Sequence of chain 3.A:
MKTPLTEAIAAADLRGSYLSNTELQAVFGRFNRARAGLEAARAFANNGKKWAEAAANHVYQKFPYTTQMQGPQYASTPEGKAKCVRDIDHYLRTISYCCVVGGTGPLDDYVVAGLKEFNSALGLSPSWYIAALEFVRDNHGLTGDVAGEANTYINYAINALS

Binding-site contacts:
Ligand atom ND contacts residue LEU124 of chain 3.A at 3.5 Å.
Ligand atom C2B contacts residue HIS76 of chain 1.B at 3.6 Å.
Ligand atom O1D contacts residue ARG57 of chain 1.B at 3.0 Å (salt-bridge).
Ligand atom CBC contacts residue CYS84 of chain 3.A at 2.7 Å (hydrophobic).
Ligand atom O2A contacts residue LYS83 of chain 3.A at 3.5 Å.
Ligand atom CAB contacts residue TYR110 of chain 3.A at 3.5 Å (hydrophobic).
Ligand atom OB contacts residue GLN79 of chain 1.B at 3.2 Å (h-bond).
Ligand atom CMB contacts residue HIS76 of chain 1.B at 3.6 Å.
Ligand atom CBB contacts residue PHE74 of chain 1.B at 3.6 Å (hydrophobic).
Ligand atom CGD contacts residue ARG57 of chain 1.B at 3.5 Å.
Ligand atom CHD contacts residue ASP87 of chain 3.A at 3.6 Å.
Ligand atom CMA contacts residue GLN79 of chain 1.B at 3.3 Å.
Ligand atom C1D contacts residue ASP87 of chain 3.A at 3.7 Å.
Ligand atom NA contacts residue ARG86 of chain 3.A at 3.4 Å (salt-bridge).
Ligand atom C4A contacts residue ARG86 of chain 3.A at 3.4 Å.
Ligand atom OC contacts residue TRP128 of chain 3.A at 3.5 Å.
Ligand atom O2A contacts residue ARG86 of chain 3.A at 2.8 Å (salt-bridge).
Ligand atom O1A contacts residue LYS83 of chain 3.A at 2.9 Å (salt-bridge).
Ligand atom OC contacts residue ALA75 of chain 3.A at 3.6 Å.
Ligand atom CHD contacts residue TYR129 of chain 3.A at 3.2 Å (hydrophobic).
Ligand atom OB contacts residue PHE74 of chain 1.B at 3.4 Å.
Ligand atom O2D contacts residue ARG57 of chain 1.B at 3.1 Å (salt-bridge).
Ligand atom C2A contacts residue PHE118 of chain 3.A at 3.5 Å (hydrophobic).
Ligand atom ND contacts residue ASP87 of chain 3.A at 3.1 Å (salt-bridge).
Ligand atom CAB contacts residue HIS76 of chain 1.B at 3.6 Å.
Ligand atom C3C contacts residue CYS84 of chain 3.A at 2.6 Å (hydrophobic).
Ligand atom ND contacts residue TYR129 of chain 3.A at 3.5 Å (h-bond).
Ligand atom C4B contacts residue PHE74 of chain 1.B at 3.6 Å (hydrophobic).
Ligand atom O1A contacts residue VAL60 of chain 1.B at 3.6 Å.
Ligand atom CAC contacts residue CYS84 of chain 3.A at 1.7 Å (hydrophobic).
Ligand atom CGA contacts residue LYS83 of chain 3.A at 3.6 Å.
Ligand atom OB contacts residue HIS75 of chain 1.B at 3.0 Å (h-bond).
Ligand atom NA contacts residue ASP87 of chain 3.A at 2.9 Å (salt-bridge).
Ligand atom C2C contacts residue CYS84 of chain 3.A at 3.4 Å (hydrophobic).
Ligand atom NB contacts residue GLN79 of chain 1.B at 3.5 Å (h-bond).
Ligand atom O2D contacts residue LEU122 of chain 3.A at 3.6 Å (h-bond).
Ligand atom C4A contacts residue ASP87 of chain 3.A at 3.6 Å.
Ligand atom C3B contacts residue HIS76 of chain 1.B at 3.6 Å.
Ligand atom CHB contacts residue ASP87 of chain 3.A at 3.2 Å.
Ligand atom CBC contacts residue TYR129 of chain 3.A at 3.7 Å (hydrophobic).

The small molecule below binds the protein below.
Small molecule (SMILES): C=CC1=C(C)/C(=C/c2[nH]c(/C=C3\N=C(/C=C4\NC(=O)C(C)=C4C=C)C(C)=C3CCC(=O)O)c(CCC(=O)O)c2C)NC1=O

Sequence of chain 1.B:
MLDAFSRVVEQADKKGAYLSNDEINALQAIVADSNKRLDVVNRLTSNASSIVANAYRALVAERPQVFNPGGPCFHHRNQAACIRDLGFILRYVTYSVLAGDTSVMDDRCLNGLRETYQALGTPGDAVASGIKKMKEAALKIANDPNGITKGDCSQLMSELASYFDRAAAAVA